This small molecule binds to this protein.
Small molecule (SMILES): CC(=O)N[C@@H]1[C@@H](O)[C@H](O)[C@@H](CO)O[C@H]1O

Binding-site contacts:
Ligand atom C5 contacts residue ASN305 of chain 1.D at 3.7 Å.
Ligand atom C1 contacts residue TRP361 of chain 1.D at 4.1 Å (hydrophobic).
Ligand atom C7 contacts residue ASN305 of chain 1.D at 3.7 Å.
Ligand atom N2 contacts residue TRP361 of chain 1.D at 4.4 Å.
Ligand atom C8 contacts residue SER359 of chain 1.D at 4.1 Å.
Ligand atom O7 contacts residue ASN305 of chain 1.D at 4.2 Å.
Ligand atom O5 contacts residue ASN305 of chain 1.D at 2.4 Å (h-bond).
Ligand atom N2 contacts residue ASN305 of chain 1.D at 2.9 Å (h-bond).
Ligand atom C2 contacts residue ASN305 of chain 1.D at 2.5 Å.
Ligand atom C1 contacts residue ASN305 of chain 1.D at 1.4 Å.
Ligand atom C8 contacts residue ASN358 of chain 1.D at 4.1 Å.
Ligand atom C4 contacts residue ASN305 of chain 1.D at 4.2 Å.
Ligand atom C3 contacts residue ASN305 of chain 1.D at 3.8 Å.

Sequence of chain 1.D:
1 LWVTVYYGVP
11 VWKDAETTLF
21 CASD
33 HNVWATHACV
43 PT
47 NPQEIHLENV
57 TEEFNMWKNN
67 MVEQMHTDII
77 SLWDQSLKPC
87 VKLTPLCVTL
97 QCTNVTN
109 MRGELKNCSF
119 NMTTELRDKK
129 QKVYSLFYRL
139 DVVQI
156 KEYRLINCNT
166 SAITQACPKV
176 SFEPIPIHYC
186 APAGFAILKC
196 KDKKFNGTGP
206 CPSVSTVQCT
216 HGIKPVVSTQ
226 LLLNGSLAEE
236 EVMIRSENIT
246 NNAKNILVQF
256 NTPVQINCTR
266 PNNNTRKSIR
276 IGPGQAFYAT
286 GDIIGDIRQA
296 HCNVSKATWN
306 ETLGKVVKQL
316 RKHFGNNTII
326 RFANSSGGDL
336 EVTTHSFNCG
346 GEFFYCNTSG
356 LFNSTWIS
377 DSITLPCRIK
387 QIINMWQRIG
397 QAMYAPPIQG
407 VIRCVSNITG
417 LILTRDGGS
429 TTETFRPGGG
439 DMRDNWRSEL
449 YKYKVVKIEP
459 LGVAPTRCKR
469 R